Binding-site contacts:
Ligand atom C14 contacts residue HEM1 of chain 1.C at 3.6 Å.
Ligand atom C12 contacts residue VAL271 of chain 1.A at 3.5 Å (hydrophobic).
Ligand atom F13 contacts residue MET274 of chain 1.A at 3.0 Å.
Ligand atom C21 contacts residue MET40 of chain 1.A at 3.6 Å (hydrophobic).
Ligand atom F13 contacts residue HEM1 of chain 1.C at 3.2 Å.
Ligand atom C08 contacts residue VAL271 of chain 1.A at 3.9 Å (hydrophobic).
Ligand atom C16 contacts residue HEM1 of chain 1.C at 3.5 Å.
Ligand atom C13 contacts residue VAL271 of chain 1.A at 3.7 Å (hydrophobic).
Ligand atom C02 contacts residue HEM1 of chain 1.C at 3.5 Å.
Ligand atom C07 contacts residue HEM1 of chain 1.C at 3.5 Å.
Ligand atom N02 contacts residue HEM1 of chain 1.C at 3.3 Å.
Ligand atom C03 contacts residue PRO269 of chain 1.A at 3.7 Å (hydrophobic).
Ligand atom C06 contacts residue GLU296 of chain 1.A at 3.5 Å.
Ligand atom C02 contacts residue GLU296 of chain 1.A at 3.4 Å.
Ligand atom C11 contacts residue VAL271 of chain 1.A at 3.9 Å (hydrophobic).
Ligand atom F13 contacts residue VAL271 of chain 1.A at 3.8 Å.
Ligand atom C09 contacts residue GLU296 of chain 1.A at 3.8 Å.
Ligand atom C08 contacts residue GLU296 of chain 1.A at 3.4 Å.
Ligand atom C07 contacts residue GLY290 of chain 1.A at 3.7 Å.
Ligand atom C07 contacts residue PHE288 of chain 1.A at 3.6 Å (hydrophobic).
Ligand atom C02 contacts residue PRO269 of chain 1.A at 3.8 Å (hydrophobic).
Ligand atom C11 contacts residue HEM1 of chain 1.C at 3.8 Å.
Ligand atom F12 contacts residue VAL271 of chain 1.A at 3.7 Å.
Ligand atom C03 contacts residue HEM1 of chain 1.C at 3.3 Å.
Ligand atom N02 contacts residue TRP291 of chain 1.A at 3.0 Å (h-bond).
Ligand atom F12 contacts residue HEM1 of chain 1.C at 2.9 Å.
Ligand atom C07 contacts residue SER289 of chain 1.A at 3.8 Å.
Ligand atom C12 contacts residue HEM1 of chain 1.C at 3.5 Å.
Ligand atom N02 contacts residue GLU296 of chain 1.A at 2.7 Å (salt-bridge).
Ligand atom N02 contacts residue PRO269 of chain 1.A at 3.9 Å.
Ligand atom C05 contacts residue VAL271 of chain 1.A at 3.6 Å (hydrophobic).
Ligand atom C13 contacts residue MET274 of chain 1.A at 3.8 Å (hydrophobic).
Ligand atom C17 contacts residue TYR410 of chain 1.A at 3.8 Å (hydrophobic).
Ligand atom C21 contacts residue H4B1 of chain 1.D at 3.1 Å.
Ligand atom N01 contacts residue GLU296 of chain 1.A at 2.8 Å (salt-bridge).
Ligand atom C09 contacts residue HEM1 of chain 1.C at 3.5 Å.
Ligand atom C13 contacts residue HEM1 of chain 1.C at 3.4 Å.
Ligand atom N02 contacts residue TYR292 of chain 1.A at 3.7 Å.
Ligand atom F13 contacts residue PHE288 of chain 1.A at 3.4 Å.
Ligand atom C14 contacts residue MET274 of chain 1.A at 3.8 Å (hydrophobic).

Sequence of chain 1.A:
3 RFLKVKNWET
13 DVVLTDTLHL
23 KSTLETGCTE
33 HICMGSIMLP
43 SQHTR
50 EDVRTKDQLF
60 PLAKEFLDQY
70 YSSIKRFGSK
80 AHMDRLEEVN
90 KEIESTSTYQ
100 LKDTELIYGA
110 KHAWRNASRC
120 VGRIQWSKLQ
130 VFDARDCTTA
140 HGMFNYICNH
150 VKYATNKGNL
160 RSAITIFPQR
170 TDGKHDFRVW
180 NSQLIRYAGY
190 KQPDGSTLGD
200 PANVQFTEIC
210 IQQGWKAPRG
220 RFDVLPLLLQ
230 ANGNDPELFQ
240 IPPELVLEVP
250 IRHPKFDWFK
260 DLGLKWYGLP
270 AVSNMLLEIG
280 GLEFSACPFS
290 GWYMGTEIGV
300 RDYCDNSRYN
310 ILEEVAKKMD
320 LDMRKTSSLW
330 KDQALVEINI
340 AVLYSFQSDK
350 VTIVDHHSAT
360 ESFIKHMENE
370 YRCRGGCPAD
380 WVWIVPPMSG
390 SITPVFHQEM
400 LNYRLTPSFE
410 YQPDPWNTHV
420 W

This protein binds this small molecule.
Small molecule (SMILES): Cc1cc(N)nc(CCc2cc(CC[C@H]3CCN3C)cc(F)c2F)c1